Sequence of chain 1.A:
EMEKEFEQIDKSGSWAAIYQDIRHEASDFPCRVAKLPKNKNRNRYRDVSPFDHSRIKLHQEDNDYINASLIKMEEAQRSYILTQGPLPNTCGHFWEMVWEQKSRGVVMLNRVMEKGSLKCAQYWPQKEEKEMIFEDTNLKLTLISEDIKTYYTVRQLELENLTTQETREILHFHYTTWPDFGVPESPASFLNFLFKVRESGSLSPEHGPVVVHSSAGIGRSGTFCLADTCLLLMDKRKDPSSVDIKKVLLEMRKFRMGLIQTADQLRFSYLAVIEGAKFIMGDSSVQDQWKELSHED

The small molecule below binds the protein below.
Small molecule (SMILES): CC(C)C[C@H](NC(=O)[C@H](Cc1ccc(OP(=O)(O)O)cc1)NC(=O)[C@H](CCC(=O)O)NC(=O)[C@H](CC(=O)O)NC(=O)[C@H](C)NC(=O)[C@@H](N)CC(=O)O)C(N)=O

Binding-site contacts:
Ligand atom C contacts residue HIS25 of chain 2.A at 3.4 Å.
Ligand atom CE1 contacts residue ILE219 of chain 1.A at 3.6 Å (hydrophobic).
Ligand atom O2P contacts residue ILE219 of chain 1.A at 3.2 Å (h-bond).
Ligand atom O1P contacts residue ARG221 of chain 1.A at 2.9 Å (salt-bridge).
Ligand atom OE2 contacts residue ARG47 of chain 1.A at 3.2 Å (salt-bridge).
Ligand atom OD2 contacts residue ARG47 of chain 1.A at 3.5 Å.
Ligand atom O2P contacts residue SER215 of chain 1.A at 2.3 Å (h-bond).
Ligand atom CA contacts residue ASP48 of chain 1.A at 3.6 Å.
Ligand atom O2P contacts residue GLY220 of chain 1.A at 2.9 Å (h-bond).
Ligand atom O2P contacts residue GLY218 of chain 1.A at 3.5 Å (h-bond).
Ligand atom O3P contacts residue SER216 of chain 1.A at 2.9 Å (h-bond).
Ligand atom CD contacts residue ARG47 of chain 1.A at 3.4 Å.
Ligand atom CD2 contacts residue TYR46 of chain 1.A at 3.5 Å (hydrophobic).
Ligand atom O contacts residue TYR46 of chain 1.A at 3.4 Å.
Ligand atom CD1 contacts residue GLN262 of chain 1.A at 3.2 Å.
Ligand atom O contacts residue ARG47 of chain 1.A at 3.0 Å (salt-bridge).
Ligand atom P contacts residue SER215 of chain 1.A at 3.3 Å.
Ligand atom CG contacts residue ARG47 of chain 1.A at 3.6 Å.
Ligand atom O contacts residue HIS25 of chain 2.A at 3.0 Å.
Ligand atom CG contacts residue ARG47 of chain 1.A at 3.5 Å.
Ligand atom CE2 contacts residue ASP181 of chain 1.A at 3.5 Å.
Ligand atom OH contacts residue ASP181 of chain 1.A at 3.5 Å (salt-bridge).
Ligand atom O3P contacts residue SER215 of chain 1.A at 3.5 Å (h-bond).
Ligand atom O3P contacts residue ALA217 of chain 1.A at 3.1 Å (h-bond).
Ligand atom N contacts residue ASP48 of chain 1.A at 3.2 Å (salt-bridge).
Ligand atom N contacts residue TYR46 of chain 1.A at 3.6 Å.
Ligand atom OE1 contacts residue HIS25 of chain 2.A at 3.1 Å.
Ligand atom O3P contacts residue ARG221 of chain 1.A at 3.1 Å (salt-bridge).
Ligand atom O contacts residue HIS25 of chain 2.A at 3.6 Å (h-bond).
Ligand atom CD2 contacts residue ASP48 of chain 1.A at 3.5 Å.
Ligand atom C contacts residue GLN21 of chain 2.A at 3.4 Å.
Ligand atom C contacts residue TYR46 of chain 1.A at 3.6 Å (hydrophobic).
Ligand atom O3P contacts residue ASP181 of chain 1.A at 3.4 Å (salt-bridge).
Ligand atom CB contacts residue TYR46 of chain 1.A at 3.4 Å (hydrophobic).
Ligand atom N contacts residue ASP48 of chain 1.A at 3.0 Å (salt-bridge).
Ligand atom O contacts residue HIS25 of chain 2.A at 2.6 Å (h-bond).
Ligand atom N contacts residue GLN21 of chain 2.A at 2.5 Å (h-bond).
Ligand atom CB contacts residue ARG47 of chain 1.A at 2.7 Å.
Ligand atom CB contacts residue ASP48 of chain 1.A at 3.4 Å.
Ligand atom CB contacts residue ASP48 of chain 1.A at 3.3 Å.

Sequence of chain 2.A:
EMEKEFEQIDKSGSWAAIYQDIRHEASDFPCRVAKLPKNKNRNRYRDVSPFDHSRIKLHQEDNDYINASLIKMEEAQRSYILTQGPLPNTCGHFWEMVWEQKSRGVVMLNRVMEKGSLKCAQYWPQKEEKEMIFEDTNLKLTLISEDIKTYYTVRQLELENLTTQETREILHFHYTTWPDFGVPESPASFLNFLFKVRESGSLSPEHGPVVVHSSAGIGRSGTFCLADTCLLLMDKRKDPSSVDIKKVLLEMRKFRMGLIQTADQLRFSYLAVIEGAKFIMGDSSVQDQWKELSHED